Sequence of chain 1.D:
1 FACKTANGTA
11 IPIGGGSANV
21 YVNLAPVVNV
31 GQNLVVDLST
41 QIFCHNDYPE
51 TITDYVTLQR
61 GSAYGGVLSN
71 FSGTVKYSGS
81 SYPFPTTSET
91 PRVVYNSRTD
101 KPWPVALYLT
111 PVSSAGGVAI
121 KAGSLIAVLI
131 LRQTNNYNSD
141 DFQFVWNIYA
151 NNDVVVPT

Binding-site contacts:
Ligand atom O6 contacts residue ASP47 of chain 1.D at 3.0 Å (salt-bridge).
Ligand atom O6 contacts residue ASP54 of chain 1.D at 2.6 Å (salt-bridge).
Ligand atom C3 contacts residue ASP140 of chain 1.D at 3.3 Å.
Ligand atom C4 contacts residue GLN133 of chain 1.D at 3.6 Å.
Ligand atom C4 contacts residue ASP54 of chain 1.D at 3.4 Å.
Ligand atom O6 contacts residue PHE1 of chain 1.D at 2.9 Å (h-bond).
Ligand atom C6 contacts residue ASP47 of chain 1.D at 3.8 Å.
Ligand atom O1 contacts residue TYR137 of chain 1.D at 4.2 Å.
Ligand atom O3 contacts residue GLN133 of chain 1.D at 2.9 Å (h-bond).
Ligand atom O4 contacts residue ASP54 of chain 1.D at 2.5 Å (salt-bridge).
Ligand atom O4 contacts residue ILE52 of chain 1.D at 3.7 Å.
Ligand atom C4 contacts residue PHE1 of chain 1.D at 3.8 Å (hydrophobic).
Ligand atom C3 contacts residue ASN135 of chain 1.D at 3.9 Å.
Ligand atom O3 contacts residue ASN135 of chain 1.D at 3.8 Å.
Ligand atom C1 contacts residue PHE1 of chain 1.D at 3.8 Å (hydrophobic).
Ligand atom O5 contacts residue PHE1 of chain 1.D at 3.2 Å (h-bond).
Ligand atom O6 contacts residue ASN46 of chain 1.D at 3.1 Å (h-bond).
Ligand atom C5 contacts residue ILE52 of chain 1.D at 4.1 Å (hydrophobic).
Ligand atom C4 contacts residue ASN135 of chain 1.D at 4.0 Å.
Ligand atom C6 contacts residue ILE52 of chain 1.D at 3.9 Å (hydrophobic).
Ligand atom O2 contacts residue PHE1 of chain 1.D at 2.9 Å (h-bond).
Ligand atom C5 contacts residue ILE52 of chain 1.D at 4.1 Å (hydrophobic).
Ligand atom C6 contacts residue TYR48 of chain 1.D at 3.9 Å (hydrophobic).
Ligand atom C6 contacts residue ASN46 of chain 1.D at 3.2 Å.
Ligand atom C6 contacts residue PHE1 of chain 1.D at 4.0 Å (hydrophobic).
Ligand atom C2 contacts residue PHE1 of chain 1.D at 3.9 Å (hydrophobic).
Ligand atom O3 contacts residue ASP140 of chain 1.D at 2.9 Å (salt-bridge).
Ligand atom O4 contacts residue GLN133 of chain 1.D at 3.4 Å (h-bond).
Ligand atom C3 contacts residue GLN133 of chain 1.D at 3.9 Å.
Ligand atom C7 contacts residue TYR48 of chain 1.D at 3.6 Å (hydrophobic).
Ligand atom O6 contacts residue TYR48 of chain 1.D at 4.0 Å.
Ligand atom C2 contacts residue ASP140 of chain 1.D at 4.0 Å.
Ligand atom O4 contacts residue ASN135 of chain 1.D at 3.0 Å (h-bond).
Ligand atom C5 contacts residue PHE1 of chain 1.D at 3.9 Å (hydrophobic).
Ligand atom O3 contacts residue PHE142 of chain 1.D at 3.8 Å.
Ligand atom O2 contacts residue ILE13 of chain 1.D at 3.8 Å.
Ligand atom C5 contacts residue ASP54 of chain 1.D at 4.1 Å.
Ligand atom C6 contacts residue ASP54 of chain 1.D at 3.3 Å.
Ligand atom O5 contacts residue ASP47 of chain 1.D at 3.9 Å.
Ligand atom O4 contacts residue ASN138 of chain 1.D at 3.7 Å.

This small molecule binds to this protein.
Small molecule (SMILES): CO[C@H]1O[C@H](CO[C@H]2O[C@H](CO)[C@@H](O)[C@H](O)[C@@H]2O)[C@@H](O)[C@H](O)[C@@H]1O